Binding-site contacts:
Ligand atom C12 contacts residue ILE1418 of chain 1.A at 3.5 Å (hydrophobic).
Ligand atom O2 contacts residue PHE1422 of chain 1.A at 3.4 Å (h-bond).
Ligand atom F contacts residue ILE1405 of chain 1.A at 3.5 Å.
Ligand atom C2 contacts residue LEU1409 of chain 1.A at 3.2 Å (hydrophobic).
Ligand atom O1 contacts residue ARG1382 of chain 1.A at 3.5 Å (salt-bridge).
Ligand atom C11 contacts residue ASN1406 of chain 1.A at 3.4 Å.
Ligand atom C9 contacts residue ILE1405 of chain 1.A at 3.5 Å (hydrophobic).
Ligand atom F contacts residue THR1402 of chain 1.A at 3.7 Å.
Ligand atom N2 contacts residue ILE1420 of chain 1.A at 3.3 Å (h-bond).
Ligand atom N contacts residue THR1410 of chain 1.A at 3.5 Å (h-bond).
Ligand atom C7 contacts residue PHE1422 of chain 1.A at 3.6 Å (hydrophobic).
Ligand atom O2 contacts residue HIS1375 of chain 1.A at 3.0 Å (h-bond).
Ligand atom F contacts residue ILE1278 of chain 1.A at 3.1 Å.
Ligand atom C20 contacts residue VAL1256 of chain 1.A at 3.6 Å (hydrophobic).
Ligand atom C20 contacts residue ASP1419 of chain 1.A at 3.5 Å.
Ligand atom C13 contacts residue HIS1375 of chain 1.A at 3.7 Å.
Ligand atom N3 contacts residue ILE1420 of chain 1.A at 3.3 Å (h-bond).
Ligand atom C16 contacts residue MET1459 of chain 1.A at 3.6 Å (hydrophobic).
Ligand atom C20 contacts residue GLY1255 of chain 1.A at 3.1 Å.
Ligand atom C10 contacts residue ILE1405 of chain 1.A at 3.4 Å (hydrophobic).
Ligand atom C21 contacts residue GLY1255 of chain 1.A at 3.3 Å.
Ligand atom C19 contacts residue ARG1382 of chain 1.A at 3.6 Å.
Ligand atom N2 contacts residue HIS1375 of chain 1.A at 3.7 Å.
Ligand atom C21 contacts residue VAL1256 of chain 1.A at 3.5 Å (hydrophobic).
Ligand atom C11 contacts residue LEU1409 of chain 1.A at 3.6 Å (hydrophobic).
Ligand atom O3 contacts residue ASP1417 of chain 1.A at 3.5 Å.
Ligand atom N3 contacts residue ILE1418 of chain 1.A at 3.1 Å (h-bond).
Ligand atom C8 contacts residue PHE1422 of chain 1.A at 3.4 Å (hydrophobic).
Ligand atom O3 contacts residue ILE1418 of chain 1.A at 3.3 Å (h-bond).
Ligand atom C2 contacts residue GLU1416 of chain 1.A at 3.3 Å.
Ligand atom O3 contacts residue HIS1375 of chain 1.A at 3.1 Å.
Ligand atom C9 contacts residue PHE1422 of chain 1.A at 3.6 Å (hydrophobic).
Ligand atom C14 contacts residue ILE1420 of chain 1.A at 3.5 Å (hydrophobic).
Ligand atom C contacts residue GLU1416 of chain 1.A at 3.5 Å.
Ligand atom C25 contacts residue ILE1418 of chain 1.A at 3.6 Å (hydrophobic).
Ligand atom C6 contacts residue LEU1409 of chain 1.A at 3.6 Å (hydrophobic).
Ligand atom C14 contacts residue HIS1375 of chain 1.A at 3.1 Å.
Ligand atom N contacts residue ASN1406 of chain 1.A at 3.2 Å (h-bond).
Ligand atom N3 contacts residue HIS1375 of chain 1.A at 3.4 Å (h-bond).
Ligand atom C10 contacts residue ASN1406 of chain 1.A at 3.5 Å.

This small molecule binds to this protein.
Small molecule (SMILES): COc1cc(C(=O)NNC(=O)c2cc(C(C)(C)N)cc(-c3ccc(F)cc3)n2)ccc1OC1CC1

Sequence of chain 1.A:
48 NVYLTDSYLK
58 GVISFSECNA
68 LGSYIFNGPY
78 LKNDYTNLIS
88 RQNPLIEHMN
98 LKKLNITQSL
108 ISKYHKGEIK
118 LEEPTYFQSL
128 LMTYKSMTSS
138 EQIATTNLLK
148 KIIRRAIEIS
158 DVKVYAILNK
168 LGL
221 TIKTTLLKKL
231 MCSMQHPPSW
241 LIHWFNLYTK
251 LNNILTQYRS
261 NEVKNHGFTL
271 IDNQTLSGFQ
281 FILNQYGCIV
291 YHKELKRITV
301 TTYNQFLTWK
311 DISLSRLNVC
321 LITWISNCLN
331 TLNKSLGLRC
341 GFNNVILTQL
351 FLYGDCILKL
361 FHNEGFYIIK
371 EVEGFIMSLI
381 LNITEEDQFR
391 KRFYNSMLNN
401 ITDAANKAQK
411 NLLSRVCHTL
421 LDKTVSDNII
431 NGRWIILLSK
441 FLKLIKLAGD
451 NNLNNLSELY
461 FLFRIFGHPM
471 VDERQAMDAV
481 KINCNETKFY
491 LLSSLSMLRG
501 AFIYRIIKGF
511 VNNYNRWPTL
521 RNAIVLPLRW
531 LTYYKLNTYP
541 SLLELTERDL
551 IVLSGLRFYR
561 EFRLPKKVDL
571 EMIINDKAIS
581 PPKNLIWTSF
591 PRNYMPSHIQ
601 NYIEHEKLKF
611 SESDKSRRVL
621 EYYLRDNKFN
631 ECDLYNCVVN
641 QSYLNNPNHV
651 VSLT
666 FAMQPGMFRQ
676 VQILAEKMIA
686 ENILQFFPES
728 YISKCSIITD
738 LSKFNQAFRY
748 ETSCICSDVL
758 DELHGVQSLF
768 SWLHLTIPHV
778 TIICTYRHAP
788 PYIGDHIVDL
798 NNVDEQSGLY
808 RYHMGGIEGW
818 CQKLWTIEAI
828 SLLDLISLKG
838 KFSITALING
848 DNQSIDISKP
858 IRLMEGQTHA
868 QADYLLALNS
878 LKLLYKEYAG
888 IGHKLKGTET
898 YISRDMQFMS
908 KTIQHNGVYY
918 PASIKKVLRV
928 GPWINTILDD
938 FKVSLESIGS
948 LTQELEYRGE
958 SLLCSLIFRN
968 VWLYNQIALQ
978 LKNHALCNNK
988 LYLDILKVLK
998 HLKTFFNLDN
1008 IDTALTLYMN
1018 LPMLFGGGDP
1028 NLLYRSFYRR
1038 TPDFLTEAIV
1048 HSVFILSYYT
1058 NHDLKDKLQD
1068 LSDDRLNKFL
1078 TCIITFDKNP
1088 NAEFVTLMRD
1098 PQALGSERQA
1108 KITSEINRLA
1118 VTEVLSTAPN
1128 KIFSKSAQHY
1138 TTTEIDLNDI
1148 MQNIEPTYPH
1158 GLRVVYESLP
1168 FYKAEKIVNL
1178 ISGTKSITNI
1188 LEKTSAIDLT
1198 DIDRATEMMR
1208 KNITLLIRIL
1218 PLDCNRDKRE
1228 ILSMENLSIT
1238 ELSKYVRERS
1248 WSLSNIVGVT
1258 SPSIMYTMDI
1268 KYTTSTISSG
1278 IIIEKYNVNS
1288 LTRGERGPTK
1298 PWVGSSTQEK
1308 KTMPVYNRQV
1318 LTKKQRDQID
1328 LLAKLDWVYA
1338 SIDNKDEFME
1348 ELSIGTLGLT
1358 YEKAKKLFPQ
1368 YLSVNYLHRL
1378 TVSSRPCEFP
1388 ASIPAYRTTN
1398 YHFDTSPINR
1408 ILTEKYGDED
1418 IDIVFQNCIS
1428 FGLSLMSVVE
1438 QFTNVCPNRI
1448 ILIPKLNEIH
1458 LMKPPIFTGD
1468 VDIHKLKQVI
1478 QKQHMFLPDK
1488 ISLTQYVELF